A small-molecule ligand and the protein it binds are described below.
Small molecule (SMILES): OC[C@H](O)c1ccccc1

Binding-site contacts:
Ligand atom O2 contacts residue ASP105 of chain 1.C at 3.6 Å.
Ligand atom C4 contacts residue ASP105 of chain 1.C at 3.3 Å.
Ligand atom C6 contacts residue HIS183 of chain 1.C at 3.6 Å.
Ligand atom C6 contacts residue HIS153 of chain 1.C at 4.2 Å.
Ligand atom C5 contacts residue HIS273 of chain 1.C at 3.5 Å.
Ligand atom C5 contacts residue HIS153 of chain 1.C at 4.0 Å.
Ligand atom O2 contacts residue TRP109 of chain 1.C at 4.1 Å.
Ligand atom C2 contacts residue HIS153 of chain 1.C at 3.9 Å.
Ligand atom C3 contacts residue TYR215 of chain 1.C at 3.4 Å (hydrophobic).
Ligand atom C3 contacts residue PHE154 of chain 1.C at 4.0 Å (hydrophobic).
Ligand atom C8 contacts residue ASP105 of chain 1.C at 3.0 Å.
Ligand atom C2 contacts residue ASP105 of chain 1.C at 2.3 Å.
Ligand atom C5 contacts residue PHE179 of chain 1.C at 4.2 Å (hydrophobic).
Ligand atom O2 contacts residue TYR215 of chain 1.C at 2.5 Å (h-bond).
Ligand atom C7 contacts residue MET248 of chain 1.C at 4.3 Å (hydrophobic).
Ligand atom C4 contacts residue HIS153 of chain 1.C at 3.9 Å.
Ligand atom C7 contacts residue HIS153 of chain 1.C at 4.3 Å.
Ligand atom C3 contacts residue ILE106 of chain 1.C at 4.0 Å (hydrophobic).
Ligand atom C6 contacts residue LEU150 of chain 1.C at 4.2 Å (hydrophobic).
Ligand atom C1 contacts residue TYR215 of chain 1.C at 4.0 Å (hydrophobic).
Ligand atom C1 contacts residue HIS153 of chain 1.C at 4.2 Å.
Ligand atom C2 contacts residue HIS273 of chain 1.C at 3.3 Å.
Ligand atom C7 contacts residue ASP105 of chain 1.C at 4.3 Å.
Ligand atom C3 contacts residue ASP105 of chain 1.C at 2.4 Å.
Ligand atom C8 contacts residue HIS273 of chain 1.C at 3.6 Å.
Ligand atom C6 contacts residue HIS273 of chain 1.C at 3.6 Å.
Ligand atom C4 contacts residue PHE179 of chain 1.C at 3.9 Å (hydrophobic).
Ligand atom C5 contacts residue HIS183 of chain 1.C at 3.4 Å.
Ligand atom C7 contacts residue VAL151 of chain 1.C at 4.2 Å (hydrophobic).
Ligand atom C1 contacts residue HIS273 of chain 1.C at 3.8 Å.
Ligand atom C1 contacts residue ASP105 of chain 1.C at 1.4 Å.
Ligand atom O2 contacts residue HIS153 of chain 1.C at 2.8 Å (h-bond).
Ligand atom C7 contacts residue HIS273 of chain 1.C at 3.9 Å.
Ligand atom C4 contacts residue HIS273 of chain 1.C at 3.2 Å.
Ligand atom C8 contacts residue HIS153 of chain 1.C at 4.3 Å.
Ligand atom O2 contacts residue PHE154 of chain 1.C at 3.5 Å.
Ligand atom O2 contacts residue ILE106 of chain 1.C at 4.2 Å.
Ligand atom C3 contacts residue HIS153 of chain 1.C at 3.8 Å.
Ligand atom C3 contacts residue TRP109 of chain 1.C at 4.1 Å (hydrophobic).
Ligand atom C8 contacts residue GLN129 of chain 1.C at 4.2 Å.

Sequence of chain 1.C:
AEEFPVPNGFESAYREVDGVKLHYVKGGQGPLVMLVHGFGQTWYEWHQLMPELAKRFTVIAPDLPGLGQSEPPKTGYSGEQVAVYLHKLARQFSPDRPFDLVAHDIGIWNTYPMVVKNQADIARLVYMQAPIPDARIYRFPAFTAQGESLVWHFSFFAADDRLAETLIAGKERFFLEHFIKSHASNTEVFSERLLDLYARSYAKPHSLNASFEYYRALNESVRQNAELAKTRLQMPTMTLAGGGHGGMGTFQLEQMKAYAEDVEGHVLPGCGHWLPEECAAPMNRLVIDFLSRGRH